A small-molecule ligand and the protein it binds are described below.
Small molecule (SMILES): CC(=O)N[C@H]1[C@H](O[C@H]2[C@H](O)[C@@H](NC(C)=O)CO[C@@H]2CO)O[C@H](CO)[C@@H](O[C@@H]2O[C@H](CO)[C@@H](O)[C@H](O[C@H]3O[C@H](CO)[C@@H](O)[C@H](O)[C@@H]3O)[C@@H]2O)[C@@H]1O

Sequence of chain 56.E:
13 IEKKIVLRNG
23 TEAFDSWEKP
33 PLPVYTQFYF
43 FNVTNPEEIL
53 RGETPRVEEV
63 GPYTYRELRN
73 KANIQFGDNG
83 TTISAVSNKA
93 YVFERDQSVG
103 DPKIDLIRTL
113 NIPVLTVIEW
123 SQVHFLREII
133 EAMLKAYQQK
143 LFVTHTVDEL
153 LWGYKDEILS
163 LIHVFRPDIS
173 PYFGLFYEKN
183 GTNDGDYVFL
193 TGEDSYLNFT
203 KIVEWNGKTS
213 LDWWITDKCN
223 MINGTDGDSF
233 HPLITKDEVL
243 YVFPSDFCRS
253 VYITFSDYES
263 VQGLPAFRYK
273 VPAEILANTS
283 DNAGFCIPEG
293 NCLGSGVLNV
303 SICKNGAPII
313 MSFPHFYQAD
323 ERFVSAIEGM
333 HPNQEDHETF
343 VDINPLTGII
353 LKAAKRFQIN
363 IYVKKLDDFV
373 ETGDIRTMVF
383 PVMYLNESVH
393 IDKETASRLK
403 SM

Binding-site contacts:
Ligand atom N2 contacts residue ILE109 of chain 56.E at 4.5 Å.
Ligand atom C4 contacts residue ASN44 of chain 56.E at 4.3 Å.
Ligand atom C7 contacts residue LEU108 of chain 56.E at 3.6 Å (hydrophobic).
Ligand atom O7 contacts residue THR146 of chain 56.E at 3.3 Å.
Ligand atom C3 contacts residue LEU108 of chain 56.E at 3.5 Å (hydrophobic).
Ligand atom N2 contacts residue ASN44 of chain 56.E at 2.9 Å (h-bond).
Ligand atom N2 contacts residue LEU108 of chain 56.E at 2.7 Å (h-bond).
Ligand atom O5 contacts residue ASN44 of chain 56.E at 2.4 Å (h-bond).
Ligand atom C8 contacts residue THR146 of chain 56.E at 4.1 Å.
Ligand atom C7 contacts residue ASN44 of chain 56.E at 3.4 Å.
Ligand atom C8 contacts residue ASN44 of chain 56.E at 4.5 Å.
Ligand atom C6 contacts residue ARG110 of chain 56.E at 3.5 Å.
Ligand atom C6 contacts residue GLU55 of chain 7.E at 3.5 Å.
Ligand atom O7 contacts residue ASN44 of chain 56.E at 3.7 Å.
Ligand atom C2 contacts residue LEU108 of chain 56.E at 3.5 Å (hydrophobic).
Ligand atom O6 contacts residue VAL45 of chain 56.E at 3.9 Å.
Ligand atom O3 contacts residue LEU108 of chain 56.E at 4.0 Å.
Ligand atom C8 contacts residue LEU108 of chain 56.E at 3.7 Å (hydrophobic).
Ligand atom C5 contacts residue ASN44 of chain 56.E at 3.7 Å.
Ligand atom C1 contacts residue LEU108 of chain 56.E at 3.9 Å (hydrophobic).
Ligand atom C8 contacts residue ILE109 of chain 56.E at 3.8 Å (hydrophobic).
Ligand atom C5 contacts residue ARG110 of chain 56.E at 4.4 Å.
Ligand atom C8 contacts residue VAL62 of chain 56.E at 3.8 Å (hydrophobic).
Ligand atom C1 contacts residue ASN44 of chain 56.E at 1.4 Å.
Ligand atom C3 contacts residue ASN44 of chain 56.E at 3.8 Å.
Ligand atom O6 contacts residue GLU55 of chain 7.E at 3.7 Å.
Ligand atom O6 contacts residue ARG110 of chain 56.E at 2.9 Å (salt-bridge).
Ligand atom C2 contacts residue ASN44 of chain 56.E at 2.5 Å.
Ligand atom O7 contacts residue LEU108 of chain 56.E at 3.7 Å.
Ligand atom C7 contacts residue THR146 of chain 56.E at 4.2 Å.

Sequence of chain 7.E:
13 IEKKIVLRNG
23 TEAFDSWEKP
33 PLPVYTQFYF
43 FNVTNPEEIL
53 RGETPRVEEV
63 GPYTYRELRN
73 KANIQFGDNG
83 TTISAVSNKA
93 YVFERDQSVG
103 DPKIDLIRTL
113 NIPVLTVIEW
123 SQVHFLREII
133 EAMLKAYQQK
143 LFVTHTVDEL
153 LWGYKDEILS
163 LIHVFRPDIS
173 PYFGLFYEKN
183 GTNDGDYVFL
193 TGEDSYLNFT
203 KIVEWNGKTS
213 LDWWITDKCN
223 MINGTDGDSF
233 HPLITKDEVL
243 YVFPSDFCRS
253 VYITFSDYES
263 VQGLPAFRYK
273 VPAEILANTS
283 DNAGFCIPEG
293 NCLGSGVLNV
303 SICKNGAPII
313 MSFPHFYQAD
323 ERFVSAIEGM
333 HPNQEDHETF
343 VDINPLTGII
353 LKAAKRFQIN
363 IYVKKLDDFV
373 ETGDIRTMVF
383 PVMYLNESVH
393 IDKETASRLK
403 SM